Sequence of chain 1.A:
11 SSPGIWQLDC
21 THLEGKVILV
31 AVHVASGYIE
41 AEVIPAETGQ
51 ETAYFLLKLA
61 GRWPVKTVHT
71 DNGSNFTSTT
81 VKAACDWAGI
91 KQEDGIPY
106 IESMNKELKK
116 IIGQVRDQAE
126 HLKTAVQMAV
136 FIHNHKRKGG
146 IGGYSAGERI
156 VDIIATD

Binding-site contacts:
Ligand atom CG contacts residue THR79 of chain 1.A at 4.3 Å.
Ligand atom CG contacts residue GLU125 of chain 1.B at 3.2 Å.
Ligand atom CG1 contacts residue ALA83 of chain 1.A at 4.0 Å (hydrophobic).
Ligand atom CA contacts residue GLN123 of chain 1.B at 4.0 Å.
Ligand atom CD contacts residue ALA83 of chain 1.A at 4.0 Å (hydrophobic).
Ligand atom N contacts residue GLN123 of chain 1.B at 4.3 Å.
Ligand atom CB contacts residue GLU125 of chain 1.B at 2.9 Å.
Ligand atom OD1 contacts residue GLN50 of chain 1.A at 4.0 Å.
Ligand atom O contacts residue GLN50 of chain 1.A at 3.4 Å.
Ligand atom OD1 contacts residue THR129 of chain 1.B at 3.5 Å (h-bond).
Ligand atom OD1 contacts residue HIS126 of chain 1.B at 4.0 Å.
Ligand atom CG2 contacts residue ALA83 of chain 1.A at 4.0 Å (hydrophobic).
Ligand atom C contacts residue GLN123 of chain 1.B at 4.2 Å.
Ligand atom CB contacts residue MET133 of chain 1.B at 3.6 Å (hydrophobic).
Ligand atom OD2 contacts residue ALA124 of chain 1.B at 3.8 Å.
Ligand atom OD1 contacts residue ALA124 of chain 1.B at 3.8 Å.
Ligand atom CG contacts residue HIS126 of chain 1.B at 3.8 Å.
Ligand atom CD1 contacts residue ALA84 of chain 1.A at 3.7 Å (hydrophobic).
Ligand atom O contacts residue ALA124 of chain 1.B at 3.8 Å.
Ligand atom OD2 contacts residue GLU125 of chain 1.B at 3.0 Å (salt-bridge).
Ligand atom O contacts residue MET133 of chain 1.B at 4.2 Å.
Ligand atom CD1 contacts residue ALA83 of chain 1.A at 4.1 Å (hydrophobic).
Ligand atom CG1 contacts residue ALA84 of chain 1.A at 4.1 Å (hydrophobic).
Ligand atom ND2 contacts residue GLU125 of chain 1.B at 4.3 Å.
Ligand atom CD1 contacts residue TRP87 of chain 1.A at 3.9 Å (hydrophobic).
Ligand atom O contacts residue THR129 of chain 1.B at 3.3 Å.
Ligand atom CG1 contacts residue MET133 of chain 1.B at 4.0 Å (hydrophobic).
Ligand atom OD1 contacts residue GLU125 of chain 1.B at 3.0 Å (salt-bridge).
Ligand atom CD1 contacts residue LEU57 of chain 1.A at 4.2 Å (hydrophobic).
Ligand atom CB contacts residue HIS126 of chain 1.B at 4.2 Å.
Ligand atom OD1 contacts residue GLU125 of chain 1.B at 3.2 Å (salt-bridge).
Ligand atom OD1 contacts residue HIS126 of chain 1.B at 2.8 Å (h-bond).
Ligand atom CG contacts residue GLU125 of chain 1.B at 3.4 Å.
Ligand atom CB contacts residue THR129 of chain 1.B at 3.7 Å.
Ligand atom CD1 contacts residue MET133 of chain 1.B at 3.3 Å (hydrophobic).
Ligand atom CG contacts residue ALA124 of chain 1.B at 4.1 Å (hydrophobic).
Ligand atom CG contacts residue THR129 of chain 1.B at 4.1 Å.
Ligand atom CA contacts residue GLU125 of chain 1.B at 4.2 Å.
Ligand atom C49 contacts residue THR79 of chain 1.A at 3.8 Å.
Ligand atom O contacts residue GLN123 of chain 1.B at 3.9 Å.

Sequence of chain 1.B:
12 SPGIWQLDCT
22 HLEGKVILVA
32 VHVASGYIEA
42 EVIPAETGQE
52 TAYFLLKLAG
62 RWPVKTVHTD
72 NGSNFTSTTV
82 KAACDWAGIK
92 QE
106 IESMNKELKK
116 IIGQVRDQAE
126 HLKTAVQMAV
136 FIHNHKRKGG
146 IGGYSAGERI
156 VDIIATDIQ

A protein and the small-molecule ligand that binds it are described below.
Small molecule (SMILES): C#CCO[C@H]1C[C@H]2C(=O)N3CCC[C@H]3C(=O)N[C@@H](CCCCN)C(=O)N[C@H]([C@H](C)CC)C(=O)N[C@@H](CC(=O)O)C(=O)N[C@@H](CC(N)=O)C(=O)N2C1